Sequence of chain 1.A:
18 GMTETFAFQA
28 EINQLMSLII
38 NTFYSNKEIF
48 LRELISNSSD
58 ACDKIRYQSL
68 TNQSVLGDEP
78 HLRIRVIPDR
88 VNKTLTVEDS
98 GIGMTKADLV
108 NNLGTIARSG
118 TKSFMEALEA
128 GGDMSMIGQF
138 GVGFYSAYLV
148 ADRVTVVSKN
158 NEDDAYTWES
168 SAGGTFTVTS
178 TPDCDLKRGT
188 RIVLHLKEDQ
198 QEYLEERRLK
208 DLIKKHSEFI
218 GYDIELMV

Binding-site contacts:
Ligand atom NAR contacts residue MET101 of chain 1.A at 3.5 Å.
Ligand atom CAA contacts residue GLY100 of chain 1.A at 3.6 Å.
Ligand atom CLAF contacts residue PHE141 of chain 1.A at 3.7 Å.
Ligand atom NBE contacts residue ASN109 of chain 1.A at 3.8 Å.
Ligand atom OAS contacts residue ASN109 of chain 1.A at 3.9 Å.
Ligand atom SAT contacts residue MET101 of chain 1.A at 3.9 Å.
Ligand atom CAK contacts residue GLY100 of chain 1.A at 3.5 Å.
Ligand atom CAU contacts residue MET101 of chain 1.A at 3.4 Å (hydrophobic).
Ligand atom CAO contacts residue GLY138 of chain 1.A at 3.4 Å.
Ligand atom CLAG contacts residue PHE141 of chain 1.A at 3.8 Å.
Ligand atom CAL contacts residue GLY138 of chain 1.A at 3.5 Å.
Ligand atom CAB contacts residue ASN109 of chain 1.A at 3.3 Å.
Ligand atom NAD contacts residue ASP96 of chain 1.A at 2.9 Å (salt-bridge).
Ligand atom SAT contacts residue ALA58 of chain 1.A at 3.7 Å.
Ligand atom CAB contacts residue ILE113 of chain 1.A at 3.9 Å (hydrophobic).
Ligand atom CAK contacts residue ASP105 of chain 1.A at 3.4 Å.
Ligand atom OAS contacts residue GLY138 of chain 1.A at 3.7 Å.
Ligand atom NAD contacts residue THR187 of chain 1.A at 3.8 Å.
Ligand atom CAJ contacts residue MET101 of chain 1.A at 3.5 Å (hydrophobic).
Ligand atom CAH contacts residue PHE141 of chain 1.A at 3.7 Å (hydrophobic).
Ligand atom C4 contacts residue ALA58 of chain 1.A at 3.6 Å (hydrophobic).
Ligand atom C4 contacts residue THR187 of chain 1.A at 3.9 Å.
Ligand atom CAZ contacts residue MET101 of chain 1.A at 3.3 Å (hydrophobic).
Ligand atom C5 contacts residue MET101 of chain 1.A at 3.8 Å (hydrophobic).
Ligand atom CAI contacts residue ASN54 of chain 1.A at 3.8 Å.
Ligand atom SAT contacts residue GLY100 of chain 1.A at 3.7 Å.
Ligand atom CAY contacts residue ASN109 of chain 1.A at 3.9 Å.
Ligand atom N3 contacts residue THR187 of chain 1.A at 3.4 Å (h-bond).
Ligand atom NAR contacts residue GLY100 of chain 1.A at 2.9 Å (h-bond).
Ligand atom N3 contacts residue ALA58 of chain 1.A at 3.3 Å.
Ligand atom NAR contacts residue ILE99 of chain 1.A at 3.9 Å.
Ligand atom OAE contacts residue ASN109 of chain 1.A at 3.2 Å (h-bond).
Ligand atom CAW contacts residue PHE141 of chain 1.A at 3.8 Å (hydrophobic).
Ligand atom NAD contacts residue SER55 of chain 1.A at 3.7 Å.
Ligand atom CAJ contacts residue ASN109 of chain 1.A at 3.9 Å.
Ligand atom CLAG contacts residue MET101 of chain 1.A at 3.5 Å.
Ligand atom C2 contacts residue ASP96 of chain 1.A at 3.9 Å.
Ligand atom CAH contacts residue LEU110 of chain 1.A at 3.9 Å (hydrophobic).
Ligand atom CLAF contacts residue ASN109 of chain 1.A at 3.5 Å.
Ligand atom CAA contacts residue ILE99 of chain 1.A at 3.7 Å (hydrophobic).

A protein and the small-molecule ligand that binds it are described below.
Small molecule (SMILES): CCNC(=O)c1cc2c(-c3cc(OCCN(CC)CC)c(Cl)cc3Cl)nc(N)nc2s1